Binding-site contacts:
Ligand atom C8 contacts residue ILE181 of chain 1.A at 3.5 Å (hydrophobic).
Ligand atom C4' contacts residue ASP215 of chain 1.A at 3.7 Å.
Ligand atom C2' contacts residue ASP215 of chain 1.A at 3.6 Å.
Ligand atom N1 contacts residue GLU290 of chain 1.A at 2.9 Å (salt-bridge).
Ligand atom C2 contacts residue CYS182 of chain 1.A at 3.4 Å (hydrophobic).
Ligand atom O2' contacts residue ASP215 of chain 1.A at 2.3 Å (salt-bridge).
Ligand atom O2P contacts residue SER180 of chain 1.A at 3.1 Å (h-bond).
Ligand atom N7 contacts residue GLY264 of chain 1.A at 3.4 Å.
Ligand atom N3 contacts residue CYS182 of chain 1.A at 3.7 Å.
Ligand atom N1 contacts residue 2YA1 of chain 1.J at 3.6 Å.
Ligand atom N7 contacts residue MET52 of chain 1.A at 3.6 Å.
Ligand atom O6 contacts residue MET265 of chain 1.A at 3.1 Å (h-bond).
Ligand atom C5 contacts residue ILE181 of chain 1.A at 3.4 Å (hydrophobic).
Ligand atom C3' contacts residue MET52 of chain 1.A at 3.8 Å (hydrophobic).
Ligand atom O3P contacts residue SER239 of chain 1.A at 3.1 Å (h-bond).
Ligand atom O6 contacts residue GLY264 of chain 1.A at 3.2 Å.
Ligand atom C2 contacts residue GLU290 of chain 1.A at 3.6 Å.
Ligand atom O6 contacts residue GLY266 of chain 1.A at 2.5 Å (h-bond).
Ligand atom O2P contacts residue GLY217 of chain 1.A at 3.6 Å (h-bond).
Ligand atom O6 contacts residue GLY291 of chain 1.A at 3.6 Å.
Ligand atom C2 contacts residue 2YA1 of chain 1.J at 3.4 Å.
Ligand atom O1P contacts residue TYR262 of chain 1.A at 2.8 Å (h-bond).
Ligand atom C6 contacts residue GLY266 of chain 1.A at 3.7 Å.
Ligand atom O3P contacts residue GLY238 of chain 1.A at 3.1 Å (h-bond).
Ligand atom O1P contacts residue SER180 of chain 1.A at 2.8 Å (h-bond).
Ligand atom N3 contacts residue 2YA1 of chain 1.J at 3.7 Å.
Ligand atom N7 contacts residue MET265 of chain 1.A at 3.0 Å (h-bond).
Ligand atom O1P contacts residue SER239 of chain 1.A at 3.2 Å (h-bond).
Ligand atom O3' contacts residue ASP215 of chain 1.A at 2.7 Å (salt-bridge).
Ligand atom C5 contacts residue MET265 of chain 1.A at 3.7 Å (hydrophobic).
Ligand atom P contacts residue SER180 of chain 1.A at 3.6 Å.
Ligand atom C8 contacts residue MET52 of chain 1.A at 3.4 Å (hydrophobic).
Ligand atom O5' contacts residue GLY216 of chain 1.A at 3.6 Å.
Ligand atom O3' contacts residue ALA50 of chain 1.A at 3.2 Å.
Ligand atom C5' contacts residue TYR262 of chain 1.A at 3.7 Å (hydrophobic).
Ligand atom C3' contacts residue ASP215 of chain 1.A at 3.6 Å.
Ligand atom N7 contacts residue ILE181 of chain 1.A at 3.4 Å.
Ligand atom O6 contacts residue SER267 of chain 1.A at 3.5 Å (h-bond).
Ligand atom C4 contacts residue ILE181 of chain 1.A at 3.5 Å (hydrophobic).
Ligand atom N9 contacts residue ILE181 of chain 1.A at 3.6 Å.

The protein below binds the small molecule below.
Small molecule (SMILES): O=c1[nH]cnc2c1ncn2[C@@H]1O[C@H](COP(=O)(O)O)[C@@H](O)[C@H]1O

Sequence of chain 1.A:
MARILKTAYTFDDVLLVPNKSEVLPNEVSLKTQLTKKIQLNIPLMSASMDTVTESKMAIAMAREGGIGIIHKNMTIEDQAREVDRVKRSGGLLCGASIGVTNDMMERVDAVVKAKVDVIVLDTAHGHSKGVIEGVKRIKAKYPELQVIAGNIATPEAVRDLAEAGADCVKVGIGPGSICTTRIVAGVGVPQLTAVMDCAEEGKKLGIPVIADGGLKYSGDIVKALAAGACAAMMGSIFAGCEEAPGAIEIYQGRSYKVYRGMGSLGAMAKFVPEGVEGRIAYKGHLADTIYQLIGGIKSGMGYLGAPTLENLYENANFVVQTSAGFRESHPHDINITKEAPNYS